Binding-site contacts:
Ligand atom C5 contacts residue ASN292 of chain 1.E at 3.6 Å.
Ligand atom C4 contacts residue LYS293 of chain 1.E at 4.5 Å.
Ligand atom O3 contacts residue GLN346 of chain 1.E at 2.4 Å (h-bond).
Ligand atom N2 contacts residue GLU271 of chain 1.E at 2.6 Å (salt-bridge).
Ligand atom C5 contacts residue LYS293 of chain 1.E at 4.4 Å.
Ligand atom C4 contacts residue ASN292 of chain 1.E at 4.2 Å.
Ligand atom C8 contacts residue GLU271 of chain 1.E at 3.3 Å.
Ligand atom N2 contacts residue GLU272 of chain 1.E at 3.8 Å.
Ligand atom O7 contacts residue GLU271 of chain 1.E at 4.5 Å.
Ligand atom C2 contacts residue ASN292 of chain 1.E at 2.5 Å.
Ligand atom C8 contacts residue GLU272 of chain 1.E at 3.7 Å.
Ligand atom N2 contacts residue ASN292 of chain 1.E at 3.1 Å (h-bond).
Ligand atom C7 contacts residue ASN292 of chain 1.E at 4.2 Å.
Ligand atom C1 contacts residue GLU272 of chain 1.E at 4.4 Å.
Ligand atom C1 contacts residue ASN292 of chain 1.E at 1.4 Å.
Ligand atom C3 contacts residue GLN346 of chain 1.E at 3.5 Å.
Ligand atom C7 contacts residue GLU272 of chain 1.E at 3.9 Å.
Ligand atom O5 contacts residue ASN292 of chain 1.E at 2.3 Å (h-bond).
Ligand atom C2 contacts residue GLU271 of chain 1.E at 3.5 Å.
Ligand atom C3 contacts residue ASN292 of chain 1.E at 3.9 Å.
Ligand atom C1 contacts residue GLU271 of chain 1.E at 3.3 Å.
Ligand atom N2 contacts residue GLN346 of chain 1.E at 4.0 Å.
Ligand atom C7 contacts residue GLU271 of chain 1.E at 3.3 Å.
Ligand atom O7 contacts residue GLN346 of chain 1.E at 2.4 Å (h-bond).
Ligand atom C7 contacts residue GLN346 of chain 1.E at 3.5 Å.
Ligand atom O6 contacts residue LYS293 of chain 1.E at 3.3 Å.
Ligand atom C2 contacts residue GLN346 of chain 1.E at 3.6 Å.
Ligand atom O5 contacts residue LYS293 of chain 1.E at 4.1 Å.
Ligand atom C4 contacts residue GLN346 of chain 1.E at 4.3 Å.
Ligand atom O6 contacts residue ASN292 of chain 1.E at 4.3 Å.
Ligand atom O7 contacts residue VAL273 of chain 1.E at 4.5 Å.
Ligand atom C6 contacts residue LYS293 of chain 1.E at 3.9 Å.

This protein binds this small molecule.
Small molecule (SMILES): CC(=O)N[C@@H]1[C@@H](O)[C@H](O)[C@@H](CO)O[C@H]1O

Sequence of chain 1.E:
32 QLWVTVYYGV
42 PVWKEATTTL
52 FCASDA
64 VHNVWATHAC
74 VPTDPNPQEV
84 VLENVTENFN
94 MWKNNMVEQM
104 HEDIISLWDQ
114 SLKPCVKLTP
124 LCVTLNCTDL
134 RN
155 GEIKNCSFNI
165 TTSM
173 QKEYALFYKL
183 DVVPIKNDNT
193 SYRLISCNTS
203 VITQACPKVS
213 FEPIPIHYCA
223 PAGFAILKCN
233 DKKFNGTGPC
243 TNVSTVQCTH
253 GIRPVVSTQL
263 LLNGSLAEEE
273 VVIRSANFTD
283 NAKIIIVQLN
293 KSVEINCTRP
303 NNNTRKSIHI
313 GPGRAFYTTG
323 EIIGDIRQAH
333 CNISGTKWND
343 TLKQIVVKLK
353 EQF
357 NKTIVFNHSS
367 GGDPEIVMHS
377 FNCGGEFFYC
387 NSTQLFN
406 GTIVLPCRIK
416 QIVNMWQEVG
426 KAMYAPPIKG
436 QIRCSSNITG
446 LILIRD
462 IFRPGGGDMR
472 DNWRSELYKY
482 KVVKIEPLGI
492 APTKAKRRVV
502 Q